Binding-site contacts:
Ligand atom C12 contacts residue TYR70 of chain 1.A at 3.9 Å (hydrophobic).
Ligand atom O19 contacts residue ALA140 of chain 1.B at 3.7 Å.
Ligand atom C12 contacts residue GLN66 of chain 1.A at 3.6 Å.
Ligand atom C3 contacts residue TRP103 of chain 1.A at 3.9 Å (hydrophobic).
Ligand atom O14 contacts residue TYR70 of chain 1.A at 3.6 Å.
Ligand atom C11 contacts residue GLN66 of chain 1.A at 3.5 Å.
Ligand atom C25 contacts residue GLN139 of chain 1.B at 3.4 Å.
Ligand atom C11 contacts residue THR145 of chain 1.B at 3.9 Å.
Ligand atom C1 contacts residue ALA99 of chain 1.A at 3.7 Å (hydrophobic).
Ligand atom O14 contacts residue GLN66 of chain 1.A at 3.0 Å.
Ligand atom C1 contacts residue ALA100 of chain 1.A at 3.7 Å (hydrophobic).
Ligand atom C2 contacts residue GLN139 of chain 1.B at 4.0 Å.
Ligand atom C10 contacts residue THR145 of chain 1.B at 3.2 Å.
Ligand atom O16 contacts residue HIS142 of chain 1.B at 3.3 Å.
Ligand atom C11 contacts residue TYR70 of chain 1.A at 4.1 Å (hydrophobic).
Ligand atom C2 contacts residue MET149 of chain 1.B at 3.6 Å (hydrophobic).
Ligand atom C15 contacts residue LYS144 of chain 1.B at 4.0 Å.
Ligand atom C13 contacts residue THR96 of chain 1.A at 4.0 Å.
Ligand atom O18 contacts residue THR145 of chain 1.B at 2.7 Å (h-bond).
Ligand atom O18 contacts residue GLU141 of chain 1.B at 3.4 Å (salt-bridge).
Ligand atom C9 contacts residue THR145 of chain 1.B at 3.3 Å.
Ligand atom O19 contacts residue GLU141 of chain 1.B at 3.0 Å (salt-bridge).
Ligand atom C17 contacts residue THR145 of chain 1.B at 3.4 Å.
Ligand atom C8 contacts residue THR145 of chain 1.B at 3.6 Å.
Ligand atom C10 contacts residue GLN66 of chain 1.A at 3.6 Å.
Ligand atom C15 contacts residue THR145 of chain 1.B at 3.7 Å.
Ligand atom O16 contacts residue THR145 of chain 1.B at 3.2 Å (h-bond).
Ligand atom C20 contacts residue THR96 of chain 1.A at 4.0 Å.
Ligand atom C17 contacts residue GLU141 of chain 1.B at 3.5 Å.
Ligand atom O18 contacts residue ALA140 of chain 1.B at 3.6 Å.
Ligand atom O18 contacts residue HIS142 of chain 1.B at 3.0 Å (h-bond).
Ligand atom C3 contacts residue MET149 of chain 1.B at 3.8 Å (hydrophobic).
Ligand atom N27 contacts residue ASP138 of chain 1.B at 3.7 Å.
Ligand atom C3 contacts residue GLN139 of chain 1.B at 3.9 Å.
Ligand atom C7 contacts residue THR145 of chain 1.B at 3.8 Å.
Ligand atom C4 contacts residue GLN139 of chain 1.B at 3.9 Å.
Ligand atom C17 contacts residue ALA140 of chain 1.B at 4.0 Å (hydrophobic).
Ligand atom C17 contacts residue HIS142 of chain 1.B at 4.0 Å.
Ligand atom C15 contacts residue GLN66 of chain 1.A at 3.6 Å.
Ligand atom O16 contacts residue GLN66 of chain 1.A at 3.4 Å (h-bond).

This small molecule binds to this protein.
Small molecule (SMILES): CC(C)C[C@H](CNC(=O)CCCN)Cc1ccc2c(c1C(=O)O)OCO2

Sequence of chain 1.A:
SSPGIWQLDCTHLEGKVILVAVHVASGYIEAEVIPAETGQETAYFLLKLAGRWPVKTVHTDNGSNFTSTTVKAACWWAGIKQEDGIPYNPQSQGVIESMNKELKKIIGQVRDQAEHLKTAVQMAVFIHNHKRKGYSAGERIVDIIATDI

Sequence of chain 1.B:
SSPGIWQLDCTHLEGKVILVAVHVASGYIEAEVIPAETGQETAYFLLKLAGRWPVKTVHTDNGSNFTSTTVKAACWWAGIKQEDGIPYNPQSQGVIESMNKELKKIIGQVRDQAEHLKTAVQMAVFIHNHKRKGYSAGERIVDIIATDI